The small molecule below binds the protein below.
Small molecule (SMILES): CC(=O)N[C@@H]1[C@@H](O)[C@H](O)[C@@H](CO)O[C@H]1O

Sequence of chain 54.B:
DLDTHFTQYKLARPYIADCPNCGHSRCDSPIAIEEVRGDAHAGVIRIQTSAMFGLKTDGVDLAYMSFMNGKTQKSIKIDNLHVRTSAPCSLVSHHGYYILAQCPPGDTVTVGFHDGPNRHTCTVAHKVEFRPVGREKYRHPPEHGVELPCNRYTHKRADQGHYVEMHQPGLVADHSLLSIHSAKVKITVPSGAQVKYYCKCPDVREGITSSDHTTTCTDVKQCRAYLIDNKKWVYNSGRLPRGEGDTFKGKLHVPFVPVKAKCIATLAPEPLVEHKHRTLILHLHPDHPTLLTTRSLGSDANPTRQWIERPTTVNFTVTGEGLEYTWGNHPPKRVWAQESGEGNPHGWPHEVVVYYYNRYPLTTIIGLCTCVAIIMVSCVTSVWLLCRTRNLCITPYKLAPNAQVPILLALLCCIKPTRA

Binding-site contacts:
Ligand atom C7 contacts residue ASN315 of chain 54.B at 3.3 Å.
Ligand atom O5 contacts residue ASN315 of chain 54.B at 2.4 Å (h-bond).
Ligand atom C4 contacts residue ASN315 of chain 54.B at 4.3 Å.
Ligand atom C3 contacts residue ASN315 of chain 54.B at 3.8 Å.
Ligand atom C1 contacts residue ASN315 of chain 54.B at 1.4 Å.
Ligand atom C6 contacts residue THR313 of chain 54.B at 4.5 Å.
Ligand atom O5 contacts residue VAL314 of chain 54.B at 3.8 Å.
Ligand atom C6 contacts residue ASN315 of chain 54.B at 4.5 Å.
Ligand atom C2 contacts residue ASN315 of chain 54.B at 2.5 Å.
Ligand atom N2 contacts residue ASN315 of chain 54.B at 2.8 Å (h-bond).
Ligand atom C8 contacts residue ILE281 of chain 54.B at 4.5 Å (hydrophobic).
Ligand atom C8 contacts residue ASN315 of chain 54.B at 3.5 Å.
Ligand atom O7 contacts residue ASN315 of chain 54.B at 4.2 Å.
Ligand atom C1 contacts residue VAL314 of chain 54.B at 4.4 Å (hydrophobic).
Ligand atom O5 contacts residue THR313 of chain 54.B at 4.3 Å.
Ligand atom C5 contacts residue ASN315 of chain 54.B at 3.7 Å.